Sequence of chain 1.A:
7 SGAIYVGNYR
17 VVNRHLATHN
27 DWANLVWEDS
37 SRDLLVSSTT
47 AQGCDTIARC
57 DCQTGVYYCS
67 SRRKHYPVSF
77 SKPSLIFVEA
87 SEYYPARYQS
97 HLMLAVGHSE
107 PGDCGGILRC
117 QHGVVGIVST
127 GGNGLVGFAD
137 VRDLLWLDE

A protein and the small-molecule ligand that binds it are described below.
Small molecule (SMILES): CCS(=O)(=O)NCc1ccc2c(c1)OCO2

Binding-site contacts:
Ligand atom C4 contacts residue HIS25 of chain 1.A at 4.2 Å.
Ligand atom C7 contacts residue HIS25 of chain 1.A at 3.6 Å.
Ligand atom C3 contacts residue ALA23 of chain 1.A at 4.2 Å (hydrophobic).
Ligand atom C8 contacts residue THR24 of chain 1.A at 4.2 Å.
Ligand atom C9 contacts residue HIS25 of chain 1.A at 4.1 Å.
Ligand atom C contacts residue HIS21 of chain 1.A at 3.5 Å.
Ligand atom O3 contacts residue HIS25 of chain 1.A at 4.1 Å.
Ligand atom C3 contacts residue HIS25 of chain 1.A at 3.9 Å.
Ligand atom O contacts residue HIS25 of chain 1.A at 4.3 Å.
Ligand atom S contacts residue ALA23 of chain 1.A at 4.2 Å.
Ligand atom C contacts residue LEU22 of chain 1.A at 3.7 Å (hydrophobic).
Ligand atom C7 contacts residue TRP28 of chain 1.A at 3.6 Å (hydrophobic).
Ligand atom O2 contacts residue TRP28 of chain 1.A at 3.3 Å.
Ligand atom C8 contacts residue TRP28 of chain 1.A at 3.5 Å (hydrophobic).
Ligand atom N contacts residue HIS25 of chain 1.A at 4.1 Å.
Ligand atom N contacts residue ALA23 of chain 1.A at 3.0 Å (h-bond).
Ligand atom O1 contacts residue HIS25 of chain 1.A at 3.9 Å.
Ligand atom C9 contacts residue TRP28 of chain 1.A at 4.0 Å (hydrophobic).
Ligand atom C6 contacts residue HIS25 of chain 1.A at 3.7 Å.
Ligand atom S contacts residue HIS25 of chain 1.A at 4.4 Å.
Ligand atom O contacts residue ALA23 of chain 1.A at 4.3 Å.
Ligand atom C5 contacts residue HIS25 of chain 1.A at 4.1 Å.
Ligand atom N contacts residue THR24 of chain 1.A at 4.1 Å.
Ligand atom O2 contacts residue HIS25 of chain 1.A at 3.6 Å (h-bond).
Ligand atom C8 contacts residue HIS25 of chain 1.A at 3.7 Å.
Ligand atom C8 contacts residue ALA23 of chain 1.A at 4.0 Å (hydrophobic).
Ligand atom O2 contacts residue THR24 of chain 1.A at 4.5 Å.
Ligand atom C2 contacts residue ALA23 of chain 1.A at 3.5 Å (hydrophobic).
Ligand atom C contacts residue ALA23 of chain 1.A at 3.7 Å (hydrophobic).
Ligand atom O contacts residue THR24 of chain 1.A at 4.1 Å.